Sequence of chain 1.C:
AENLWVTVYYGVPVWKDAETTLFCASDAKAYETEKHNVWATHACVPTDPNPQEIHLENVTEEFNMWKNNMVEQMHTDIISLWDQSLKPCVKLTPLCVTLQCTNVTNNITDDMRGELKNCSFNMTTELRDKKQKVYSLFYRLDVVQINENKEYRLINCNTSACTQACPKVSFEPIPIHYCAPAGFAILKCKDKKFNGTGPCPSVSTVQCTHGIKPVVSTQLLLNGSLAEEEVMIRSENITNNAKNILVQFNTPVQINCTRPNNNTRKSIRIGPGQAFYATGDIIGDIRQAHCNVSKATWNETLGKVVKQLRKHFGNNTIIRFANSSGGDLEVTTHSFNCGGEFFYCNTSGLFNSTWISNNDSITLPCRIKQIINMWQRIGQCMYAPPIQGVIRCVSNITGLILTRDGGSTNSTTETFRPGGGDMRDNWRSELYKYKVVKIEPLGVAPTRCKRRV

The protein below binds the small molecule below.
Small molecule (SMILES): CC(=O)N[C@H]1[C@H](O[C@H]2[C@H](O)[C@@H](NC(C)=O)CO[C@@H]2CO)O[C@H](CO)[C@@H](O)[C@@H]1O

Binding-site contacts:
Ligand atom O5 contacts residue ASN249 of chain 1.C at 4.3 Å.
Ligand atom C7 contacts residue ASN246 of chain 1.C at 3.1 Å.
Ligand atom C3 contacts residue ASN246 of chain 1.C at 3.8 Å.
Ligand atom C5 contacts residue ASN246 of chain 1.C at 3.6 Å.
Ligand atom O5 contacts residue THR248 of chain 1.C at 2.9 Å (h-bond).
Ligand atom O7 contacts residue ASN246 of chain 1.C at 2.8 Å (h-bond).
Ligand atom C2 contacts residue ASN246 of chain 1.C at 2.4 Å.
Ligand atom C8 contacts residue ASN246 of chain 1.C at 4.3 Å.
Ligand atom N2 contacts residue ASN246 of chain 1.C at 2.9 Å (h-bond).
Ligand atom C6 contacts residue THR248 of chain 1.C at 3.4 Å.
Ligand atom C1 contacts residue THR248 of chain 1.C at 3.4 Å.
Ligand atom O5 contacts residue ASN246 of chain 1.C at 2.3 Å (h-bond).
Ligand atom C5 contacts residue THR248 of chain 1.C at 3.3 Å.
Ligand atom C4 contacts residue ASN246 of chain 1.C at 4.2 Å.
Ligand atom O6 contacts residue THR248 of chain 1.C at 4.2 Å.
Ligand atom C1 contacts residue ASN246 of chain 1.C at 1.4 Å.